The small molecule below binds the protein below.
Small molecule (SMILES): CC(=O)N[C@@H]1[C@@H](O)[C@H](O)[C@@H](CO)O[C@H]1O

Sequence of chain 1.B:
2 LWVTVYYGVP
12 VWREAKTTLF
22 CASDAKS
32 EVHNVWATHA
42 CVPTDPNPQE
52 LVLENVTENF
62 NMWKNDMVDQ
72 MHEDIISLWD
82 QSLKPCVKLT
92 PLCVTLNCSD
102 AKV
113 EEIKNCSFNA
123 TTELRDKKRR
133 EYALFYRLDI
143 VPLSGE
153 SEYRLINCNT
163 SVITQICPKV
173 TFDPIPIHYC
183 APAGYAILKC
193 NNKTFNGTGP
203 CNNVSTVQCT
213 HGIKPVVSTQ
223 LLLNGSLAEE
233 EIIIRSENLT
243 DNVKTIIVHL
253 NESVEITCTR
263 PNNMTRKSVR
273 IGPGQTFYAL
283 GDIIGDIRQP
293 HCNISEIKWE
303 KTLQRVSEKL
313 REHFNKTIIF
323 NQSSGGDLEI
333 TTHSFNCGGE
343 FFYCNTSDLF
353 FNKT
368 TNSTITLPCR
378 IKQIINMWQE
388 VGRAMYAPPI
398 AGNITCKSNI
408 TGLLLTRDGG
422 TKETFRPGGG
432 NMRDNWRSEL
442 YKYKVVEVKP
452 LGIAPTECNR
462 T

Binding-site contacts:
Ligand atom C7 contacts residue ASN121 of chain 1.B at 3.3 Å.
Ligand atom C1 contacts residue ARG132 of chain 1.B at 4.4 Å.
Ligand atom C5 contacts residue ASN121 of chain 1.B at 3.7 Å.
Ligand atom C3 contacts residue ARG132 of chain 1.B at 4.3 Å.
Ligand atom N2 contacts residue LYS130 of chain 1.B at 4.5 Å.
Ligand atom C8 contacts residue ASN121 of chain 1.B at 4.4 Å.
Ligand atom O5 contacts residue ARG132 of chain 1.B at 3.6 Å (salt-bridge).
Ligand atom N2 contacts residue ASN121 of chain 1.B at 2.9 Å (h-bond).
Ligand atom C2 contacts residue ARG132 of chain 1.B at 4.2 Å.
Ligand atom C4 contacts residue ARG132 of chain 1.B at 3.5 Å.
Ligand atom O7 contacts residue LYS130 of chain 1.B at 4.5 Å.
Ligand atom C8 contacts residue LYS130 of chain 1.B at 3.8 Å.
Ligand atom C7 contacts residue LYS130 of chain 1.B at 4.3 Å.
Ligand atom O5 contacts residue ASN121 of chain 1.B at 2.4 Å (h-bond).
Ligand atom C6 contacts residue ARG132 of chain 1.B at 3.5 Å.
Ligand atom O4 contacts residue ARG132 of chain 1.B at 4.4 Å.
Ligand atom O6 contacts residue ASN121 of chain 1.B at 4.3 Å.
Ligand atom O7 contacts residue ASN121 of chain 1.B at 3.2 Å.
Ligand atom C2 contacts residue ASN121 of chain 1.B at 2.5 Å.
Ligand atom C3 contacts residue ASN121 of chain 1.B at 3.8 Å.
Ligand atom O6 contacts residue ARG132 of chain 1.B at 3.6 Å (salt-bridge).
Ligand atom C1 contacts residue ASN121 of chain 1.B at 1.4 Å.
Ligand atom C5 contacts residue ARG132 of chain 1.B at 3.7 Å.
Ligand atom C4 contacts residue ASN121 of chain 1.B at 4.2 Å.